A small-molecule ligand and the protein it binds are described below.
Small molecule (SMILES): CCc1cc(O)c(Oc2ccc([N+](=O)[O-])cc2Cl)cc1F

Binding-site contacts:
Ligand atom O3 contacts residue ILE100 of chain 2.A at 2.8 Å.
Ligand atom C contacts residue ILE200 of chain 2.A at 4.0 Å (hydrophobic).
Ligand atom C1 contacts residue TYR146 of chain 2.A at 3.8 Å (hydrophobic).
Ligand atom O2 contacts residue PHE94 of chain 2.A at 3.2 Å.
Ligand atom N contacts residue PHE94 of chain 2.A at 3.8 Å.
Ligand atom CL contacts residue GLY93 of chain 2.A at 3.4 Å.
Ligand atom C4 contacts residue NAD1 of chain 2.B at 3.4 Å.
Ligand atom C10 contacts residue GLY93 of chain 2.A at 3.3 Å.
Ligand atom C5 contacts residue NAD1 of chain 2.B at 3.6 Å.
Ligand atom C13 contacts residue NAD1 of chain 2.B at 3.4 Å.
Ligand atom F contacts residue ALA197 of chain 2.A at 3.3 Å.
Ligand atom O3 contacts residue ALA95 of chain 2.A at 3.0 Å (h-bond).
Ligand atom C11 contacts residue GLY93 of chain 2.A at 3.8 Å.
Ligand atom F contacts residue ILE200 of chain 2.A at 3.9 Å.
Ligand atom CL contacts residue ALA196 of chain 2.A at 3.7 Å.
Ligand atom C12 contacts residue NAD1 of chain 2.B at 3.6 Å.
Ligand atom C6 contacts residue NAD1 of chain 2.B at 3.7 Å.
Ligand atom C10 contacts residue PHE94 of chain 2.A at 4.0 Å (hydrophobic).
Ligand atom C11 contacts residue ALA196 of chain 2.A at 3.6 Å (hydrophobic).
Ligand atom O2 contacts residue ALA95 of chain 2.A at 3.2 Å (h-bond).
Ligand atom C1 contacts residue NAD1 of chain 2.B at 3.8 Å.
Ligand atom F contacts residue NAD1 of chain 2.B at 3.3 Å.
Ligand atom O contacts residue TYR156 of chain 2.A at 2.5 Å (h-bond).
Ligand atom O1 contacts residue ALA196 of chain 2.A at 3.8 Å.
Ligand atom N contacts residue ALA95 of chain 2.A at 3.3 Å (h-bond).
Ligand atom CL contacts residue NAD1 of chain 2.B at 3.4 Å.
Ligand atom C2 contacts residue NAD1 of chain 2.B at 3.6 Å.
Ligand atom C3 contacts residue TYR156 of chain 2.A at 3.4 Å (hydrophobic).
Ligand atom C3 contacts residue TYR146 of chain 2.A at 3.9 Å (hydrophobic).
Ligand atom C contacts residue TYR146 of chain 2.A at 3.5 Å (hydrophobic).
Ligand atom C11 contacts residue MET159 of chain 2.A at 3.9 Å (hydrophobic).
Ligand atom C13 contacts residue ILE200 of chain 2.A at 3.9 Å (hydrophobic).
Ligand atom O contacts residue LYS163 of chain 2.A at 3.8 Å.
Ligand atom C3 contacts residue NAD1 of chain 2.B at 3.7 Å.
Ligand atom O1 contacts residue NAD1 of chain 2.B at 2.9 Å (h-bond).
Ligand atom F contacts residue PHE203 of chain 2.A at 3.3 Å.
Ligand atom N contacts residue ILE100 of chain 2.A at 3.8 Å.
Ligand atom O contacts residue NAD1 of chain 2.B at 2.5 Å (h-bond).
Ligand atom C4 contacts residue TYR156 of chain 2.A at 3.5 Å (hydrophobic).
Ligand atom C6 contacts residue ALA196 of chain 2.A at 3.8 Å (hydrophobic).

Sequence of chain 2.A:
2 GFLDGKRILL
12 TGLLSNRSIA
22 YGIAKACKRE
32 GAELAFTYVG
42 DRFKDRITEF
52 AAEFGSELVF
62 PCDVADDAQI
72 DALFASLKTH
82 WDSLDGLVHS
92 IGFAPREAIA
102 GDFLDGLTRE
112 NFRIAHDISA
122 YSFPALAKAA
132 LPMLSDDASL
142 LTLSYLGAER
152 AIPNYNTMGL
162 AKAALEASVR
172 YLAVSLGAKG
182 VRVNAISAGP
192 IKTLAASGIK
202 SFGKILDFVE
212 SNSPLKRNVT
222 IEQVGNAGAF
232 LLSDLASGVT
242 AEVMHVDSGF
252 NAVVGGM